This small molecule binds to this protein.
Small molecule (SMILES): CC(=O)N[C@H]1[C@H](O[C@H]2[C@H](O)[C@@H](NC(C)=O)CO[C@@H]2CO)O[C@H](CO)[C@@H](O[C@@H]2O[C@H](CO)[C@@H](O)[C@H](O)[C@@H]2O)[C@@H]1O

Sequence of chain 1.C:
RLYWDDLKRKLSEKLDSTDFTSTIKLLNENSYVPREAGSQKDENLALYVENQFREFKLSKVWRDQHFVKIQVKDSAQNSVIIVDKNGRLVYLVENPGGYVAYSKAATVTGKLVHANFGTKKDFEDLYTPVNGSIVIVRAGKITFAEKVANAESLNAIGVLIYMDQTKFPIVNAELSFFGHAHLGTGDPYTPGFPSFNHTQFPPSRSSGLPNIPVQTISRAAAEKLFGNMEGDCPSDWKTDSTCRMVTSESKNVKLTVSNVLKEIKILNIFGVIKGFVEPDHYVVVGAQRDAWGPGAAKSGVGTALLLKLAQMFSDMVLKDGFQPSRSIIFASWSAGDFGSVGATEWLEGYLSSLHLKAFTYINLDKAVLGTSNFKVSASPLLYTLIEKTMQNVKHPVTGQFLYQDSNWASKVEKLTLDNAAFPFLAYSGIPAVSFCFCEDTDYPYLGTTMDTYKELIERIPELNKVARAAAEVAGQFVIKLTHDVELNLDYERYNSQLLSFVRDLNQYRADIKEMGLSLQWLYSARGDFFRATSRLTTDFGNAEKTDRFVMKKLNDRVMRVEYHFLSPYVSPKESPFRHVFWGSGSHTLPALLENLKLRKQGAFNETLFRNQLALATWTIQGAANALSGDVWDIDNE

Binding-site contacts:
Ligand atom O7 contacts residue ASN607 of chain 1.C at 3.6 Å.
Ligand atom C1 contacts residue THR609 of chain 1.C at 4.1 Å.
Ligand atom C7 contacts residue ASN607 of chain 1.C at 3.5 Å.
Ligand atom C5 contacts residue ASN607 of chain 1.C at 3.6 Å.
Ligand atom O6 contacts residue LEU610 of chain 1.C at 3.9 Å.
Ligand atom O5 contacts residue LEU610 of chain 1.C at 3.6 Å.
Ligand atom C6 contacts residue LEU610 of chain 1.C at 4.4 Å (hydrophobic).
Ligand atom C5 contacts residue THR609 of chain 1.C at 4.1 Å.
Ligand atom N2 contacts residue ASN607 of chain 1.C at 3.0 Å (h-bond).
Ligand atom O5 contacts residue THR609 of chain 1.C at 4.1 Å.
Ligand atom C1 contacts residue LEU610 of chain 1.C at 4.2 Å (hydrophobic).
Ligand atom C3 contacts residue ASN607 of chain 1.C at 3.8 Å.
Ligand atom C4 contacts residue ASN607 of chain 1.C at 4.2 Å.
Ligand atom C1 contacts residue ASN607 of chain 1.C at 1.4 Å.
Ligand atom O5 contacts residue ASN607 of chain 1.C at 2.3 Å (h-bond).
Ligand atom C2 contacts residue ASN607 of chain 1.C at 2.5 Å.